Sequence of chain 1.C:
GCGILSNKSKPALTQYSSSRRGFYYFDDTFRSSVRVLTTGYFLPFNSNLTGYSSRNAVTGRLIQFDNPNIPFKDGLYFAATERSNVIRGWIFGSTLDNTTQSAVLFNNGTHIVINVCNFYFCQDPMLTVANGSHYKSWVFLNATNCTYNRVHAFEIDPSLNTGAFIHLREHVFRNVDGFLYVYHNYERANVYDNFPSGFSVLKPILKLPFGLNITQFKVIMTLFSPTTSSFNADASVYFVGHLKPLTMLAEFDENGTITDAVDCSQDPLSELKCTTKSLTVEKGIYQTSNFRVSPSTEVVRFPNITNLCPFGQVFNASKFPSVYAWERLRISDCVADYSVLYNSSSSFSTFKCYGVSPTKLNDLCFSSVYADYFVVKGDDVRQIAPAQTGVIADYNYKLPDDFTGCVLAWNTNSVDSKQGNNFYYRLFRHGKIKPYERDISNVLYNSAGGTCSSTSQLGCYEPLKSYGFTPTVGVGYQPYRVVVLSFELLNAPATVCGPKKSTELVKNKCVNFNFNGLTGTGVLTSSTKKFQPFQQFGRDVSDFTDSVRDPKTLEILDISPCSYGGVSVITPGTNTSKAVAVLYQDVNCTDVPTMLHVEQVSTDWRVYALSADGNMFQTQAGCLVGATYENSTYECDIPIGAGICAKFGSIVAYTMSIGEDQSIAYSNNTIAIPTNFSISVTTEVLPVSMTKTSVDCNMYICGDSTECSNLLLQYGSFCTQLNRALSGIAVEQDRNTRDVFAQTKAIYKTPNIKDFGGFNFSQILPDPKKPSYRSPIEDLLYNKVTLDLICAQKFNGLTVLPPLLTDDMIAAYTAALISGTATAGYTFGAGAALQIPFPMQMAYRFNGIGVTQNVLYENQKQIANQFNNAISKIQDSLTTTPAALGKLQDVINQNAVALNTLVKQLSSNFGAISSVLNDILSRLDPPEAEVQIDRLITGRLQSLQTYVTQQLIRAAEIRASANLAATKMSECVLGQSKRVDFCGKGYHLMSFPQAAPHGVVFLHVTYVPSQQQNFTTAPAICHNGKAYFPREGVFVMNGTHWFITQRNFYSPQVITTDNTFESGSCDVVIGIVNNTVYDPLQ

Sequence of chain 1.A:
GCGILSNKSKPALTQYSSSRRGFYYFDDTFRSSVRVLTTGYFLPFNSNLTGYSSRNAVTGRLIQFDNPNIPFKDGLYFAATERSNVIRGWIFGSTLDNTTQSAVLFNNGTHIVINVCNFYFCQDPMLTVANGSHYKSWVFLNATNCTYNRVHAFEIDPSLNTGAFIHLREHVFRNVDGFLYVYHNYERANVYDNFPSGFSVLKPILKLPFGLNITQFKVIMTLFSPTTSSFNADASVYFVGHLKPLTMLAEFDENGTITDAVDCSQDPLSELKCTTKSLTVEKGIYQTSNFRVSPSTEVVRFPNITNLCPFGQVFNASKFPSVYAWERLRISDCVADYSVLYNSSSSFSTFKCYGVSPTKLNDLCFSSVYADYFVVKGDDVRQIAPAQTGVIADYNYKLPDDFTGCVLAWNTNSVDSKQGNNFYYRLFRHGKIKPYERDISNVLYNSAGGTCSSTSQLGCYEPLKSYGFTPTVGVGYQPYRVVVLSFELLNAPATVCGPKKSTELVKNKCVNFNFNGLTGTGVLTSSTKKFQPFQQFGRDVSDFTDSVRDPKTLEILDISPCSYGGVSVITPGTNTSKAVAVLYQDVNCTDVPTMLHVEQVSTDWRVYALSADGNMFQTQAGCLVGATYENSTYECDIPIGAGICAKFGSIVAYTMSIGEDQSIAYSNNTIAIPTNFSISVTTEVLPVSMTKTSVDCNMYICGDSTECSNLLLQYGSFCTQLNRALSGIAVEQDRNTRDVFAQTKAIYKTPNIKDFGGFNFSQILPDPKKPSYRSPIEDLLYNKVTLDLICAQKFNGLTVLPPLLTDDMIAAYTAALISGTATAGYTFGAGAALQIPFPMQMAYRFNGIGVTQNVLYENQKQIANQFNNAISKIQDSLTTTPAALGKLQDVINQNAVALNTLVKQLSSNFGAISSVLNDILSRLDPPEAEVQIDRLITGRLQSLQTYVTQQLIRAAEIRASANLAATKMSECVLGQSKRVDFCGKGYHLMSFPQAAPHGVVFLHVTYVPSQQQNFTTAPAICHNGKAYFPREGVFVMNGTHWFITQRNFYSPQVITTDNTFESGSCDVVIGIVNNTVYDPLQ

The protein below binds the small molecule below.
Small molecule (SMILES): CC(=O)N[C@@H]1[C@@H](O)[C@H](O)[C@@H](CO)O[C@H]1O

Binding-site contacts:
Ligand atom C2 contacts residue TYR495 of chain 1.C at 4.2 Å (hydrophobic).
Ligand atom C4 contacts residue ASN377 of chain 1.A at 4.3 Å.
Ligand atom C1 contacts residue PHE462 of chain 1.C at 4.4 Å (hydrophobic).
Ligand atom C3 contacts residue TYR495 of chain 1.C at 3.9 Å (hydrophobic).
Ligand atom C8 contacts residue PHE462 of chain 1.C at 3.4 Å (hydrophobic).
Ligand atom C3 contacts residue ASN377 of chain 1.A at 3.9 Å.
Ligand atom C5 contacts residue ASN377 of chain 1.A at 3.7 Å.
Ligand atom N2 contacts residue ASN377 of chain 1.A at 2.9 Å (h-bond).
Ligand atom C8 contacts residue TYR495 of chain 1.C at 3.5 Å (hydrophobic).
Ligand atom C2 contacts residue ASN377 of chain 1.A at 2.5 Å.
Ligand atom C7 contacts residue ASN377 of chain 1.A at 3.8 Å.
Ligand atom N2 contacts residue PHE462 of chain 1.C at 3.8 Å.
Ligand atom C7 contacts residue PHE462 of chain 1.C at 4.0 Å (hydrophobic).
Ligand atom N2 contacts residue TYR495 of chain 1.C at 3.4 Å.
Ligand atom C7 contacts residue TYR495 of chain 1.C at 3.7 Å (hydrophobic).
Ligand atom C1 contacts residue ASN377 of chain 1.A at 1.5 Å.
Ligand atom O3 contacts residue TYR495 of chain 1.C at 3.2 Å (h-bond).
Ligand atom O5 contacts residue ASN377 of chain 1.A at 2.4 Å (h-bond).
Ligand atom O7 contacts residue ASN377 of chain 1.A at 4.1 Å.
Ligand atom O7 contacts residue TYR495 of chain 1.C at 4.2 Å.